Sequence of chain 1.E:
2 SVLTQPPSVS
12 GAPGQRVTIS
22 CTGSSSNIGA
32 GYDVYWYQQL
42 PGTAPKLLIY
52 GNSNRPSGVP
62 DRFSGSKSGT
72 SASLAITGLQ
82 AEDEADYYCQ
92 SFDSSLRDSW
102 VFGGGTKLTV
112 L

This small molecule binds to this protein.
Small molecule (SMILES): CC(=O)N[C@@H]1[C@@H](O)[C@H](O)[C@@H](CO)O[C@H]1O

Sequence of chain 1.L:
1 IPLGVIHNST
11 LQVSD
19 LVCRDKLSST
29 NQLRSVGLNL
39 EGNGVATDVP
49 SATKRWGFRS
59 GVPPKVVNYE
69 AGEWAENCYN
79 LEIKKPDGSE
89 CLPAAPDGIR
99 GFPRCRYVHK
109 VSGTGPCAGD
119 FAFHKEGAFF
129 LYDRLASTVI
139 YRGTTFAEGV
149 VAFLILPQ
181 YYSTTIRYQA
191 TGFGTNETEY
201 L

Binding-site contacts:
Ligand atom C8 contacts residue GLU197 of chain 1.L at 3.6 Å.
Ligand atom C1 contacts residue ASN196 of chain 1.L at 1.4 Å.
Ligand atom C4 contacts residue ASN196 of chain 1.L at 4.2 Å.
Ligand atom N2 contacts residue GLU197 of chain 1.L at 3.9 Å.
Ligand atom C5 contacts residue ASN196 of chain 1.L at 3.7 Å.
Ligand atom C7 contacts residue ASN196 of chain 1.L at 3.1 Å.
Ligand atom C8 contacts residue ASN196 of chain 1.L at 3.4 Å.
Ligand atom C7 contacts residue GLU197 of chain 1.L at 4.2 Å.
Ligand atom C3 contacts residue ASN196 of chain 1.L at 3.7 Å.
Ligand atom O5 contacts residue ASN196 of chain 1.L at 2.4 Å (h-bond).
Ligand atom O4 contacts residue SER26 of chain 1.E at 4.1 Å.
Ligand atom N2 contacts residue ASN196 of chain 1.L at 2.8 Å (h-bond).
Ligand atom C2 contacts residue ASN196 of chain 1.L at 2.3 Å.
Ligand atom C5 contacts residue SER26 of chain 1.E at 4.3 Å.
Ligand atom O7 contacts residue ASN196 of chain 1.L at 3.0 Å (h-bond).